Binding-site contacts:
Ligand atom O4' contacts residue LYS124 of chain 1.A at 3.1 Å (salt-bridge).
Ligand atom N2 contacts residue ASP126 of chain 1.A at 3.2 Å (salt-bridge).
Ligand atom O1B contacts residue LYS24 of chain 1.A at 2.7 Å (salt-bridge).
Ligand atom O6 contacts residue LYS153 of chain 1.A at 3.5 Å (salt-bridge).
Ligand atom O1B contacts residue THR22 of chain 1.A at 3.4 Å (h-bond).
Ligand atom O3G contacts residue GLY20 of chain 1.A at 3.6 Å.
Ligand atom O3G contacts residue LYS24 of chain 1.A at 2.9 Å (salt-bridge).
Ligand atom O3A contacts residue GLY23 of chain 1.A at 3.2 Å (h-bond).
Ligand atom O2A contacts residue GLY23 of chain 1.A at 3.3 Å.
Ligand atom O2G contacts residue MG1 of chain 1.J at 2.1 Å.
Ligand atom N1 contacts residue ASP126 of chain 1.A at 3.1 Å (salt-bridge).
Ligand atom O2G contacts residue THR43 of chain 1.A at 2.8 Å (h-bond).
Ligand atom C3' contacts residue LYS39 of chain 1.A at 3.5 Å.
Ligand atom O3G contacts residue GLY69 of chain 1.A at 2.7 Å (h-bond).
Ligand atom C8 contacts residue GLY23 of chain 1.A at 3.5 Å.
Ligand atom N3B contacts residue GLY21 of chain 1.A at 3.2 Å (h-bond).
Ligand atom O3' contacts residue LYS39 of chain 1.A at 3.5 Å (salt-bridge).
Ligand atom C2' contacts residue THR26 of chain 1.A at 3.5 Å.
Ligand atom O5' contacts residue GLY23 of chain 1.A at 3.6 Å.
Ligand atom O1B contacts residue GLY23 of chain 1.A at 3.0 Å (h-bond).
Ligand atom C8 contacts residue THR26 of chain 1.A at 3.6 Å.
Ligand atom N7 contacts residue ASN123 of chain 1.A at 3.2 Å (h-bond).
Ligand atom N2 contacts residue ILE127 of chain 1.A at 3.6 Å.
Ligand atom N3B contacts residue MG1 of chain 1.J at 3.5 Å.
Ligand atom O6 contacts residue ALA152 of chain 1.A at 2.9 Å (h-bond).
Ligand atom O2A contacts residue THR26 of chain 1.A at 2.8 Å (h-bond).
Ligand atom O2B contacts residue MG1 of chain 1.J at 2.1 Å.
Ligand atom O3' contacts residue LYS38 of chain 1.A at 2.7 Å (salt-bridge).
Ligand atom C2' contacts residue GLU37 of chain 1.A at 3.5 Å.
Ligand atom O2A contacts residue THR25 of chain 1.A at 3.1 Å (h-bond).
Ligand atom PG contacts residue MG1 of chain 1.J at 3.2 Å.
Ligand atom O6 contacts residue ASN123 of chain 1.A at 3.0 Å (h-bond).
Ligand atom C5' contacts residue TYR40 of chain 1.A at 3.5 Å (hydrophobic).
Ligand atom PB contacts residue MG1 of chain 1.J at 3.3 Å.
Ligand atom O1G contacts residue ALA42 of chain 1.A at 3.5 Å.
Ligand atom O2' contacts residue GLU37 of chain 1.A at 2.6 Å (salt-bridge).
Ligand atom C6 contacts residue LYS124 of chain 1.A at 3.6 Å.
Ligand atom O2B contacts residue THR25 of chain 1.A at 2.9 Å (h-bond).
Ligand atom O2' contacts residue LYS38 of chain 1.A at 3.4 Å (salt-bridge).
Ligand atom O5' contacts residue THR26 of chain 1.A at 3.4 Å (h-bond).

Sequence of chain 1.A:
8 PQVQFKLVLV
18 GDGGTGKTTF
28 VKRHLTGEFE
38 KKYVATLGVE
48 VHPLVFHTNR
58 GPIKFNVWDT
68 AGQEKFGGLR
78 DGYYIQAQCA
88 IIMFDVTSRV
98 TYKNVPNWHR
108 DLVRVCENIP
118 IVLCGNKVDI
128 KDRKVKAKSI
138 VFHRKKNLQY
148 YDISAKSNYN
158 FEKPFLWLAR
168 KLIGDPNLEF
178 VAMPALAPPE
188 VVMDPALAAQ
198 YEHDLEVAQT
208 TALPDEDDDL

The protein below binds the small molecule below.
Small molecule (SMILES): Nc1nc2c(ncn2[C@@H]2O[C@H](CO[P](=O)(O)O[P](=O)(O)NP(=O)(O)O)[C@@H](O)[C@H]2O)c(=O)[nH]1